Binding-site contacts:
Ligand atom O8 contacts residue ASP457 of chain 1.A at 3.5 Å (salt-bridge).
Ligand atom C1 contacts residue TRP177 of chain 1.A at 3.6 Å (hydrophobic).
Ligand atom N3 contacts residue PHE296 of chain 1.A at 3.5 Å.
Ligand atom O8 contacts residue PHE459 of chain 1.A at 3.1 Å.
Ligand atom O9 contacts residue PHE296 of chain 1.A at 3.0 Å.
Ligand atom N3 contacts residue SER303 of chain 1.A at 3.9 Å.
Ligand atom N3 contacts residue ASP457 of chain 1.A at 3.6 Å (salt-bridge).
Ligand atom O6 contacts residue PHE459 of chain 1.A at 3.4 Å.
Ligand atom O3 contacts residue TRP177 of chain 1.A at 3.8 Å.
Ligand atom O4 contacts residue PHE170 of chain 1.A at 3.6 Å.
Ligand atom O1 contacts residue CYS302 of chain 1.A at 3.1 Å (h-bond).
Ligand atom C3 contacts residue SER303 of chain 1.A at 3.7 Å.
Ligand atom O9 contacts residue ASP457 of chain 1.A at 3.4 Å (salt-bridge).
Ligand atom O3 contacts residue PHE465 of chain 1.A at 3.8 Å.
Ligand atom O1 contacts residue PHE170 of chain 1.A at 3.7 Å.
Ligand atom C3 contacts residue PHE459 of chain 1.A at 2.9 Å (hydrophobic).
Ligand atom O1 contacts residue SER301 of chain 1.A at 3.9 Å.
Ligand atom N3 contacts residue PHE170 of chain 1.A at 3.8 Å.
Ligand atom C3 contacts residue SER301 of chain 1.A at 3.9 Å.
Ligand atom N3 contacts residue PHE459 of chain 1.A at 3.8 Å.
Ligand atom O6 contacts residue LEU173 of chain 1.A at 3.5 Å.
Ligand atom N2 contacts residue LEU173 of chain 1.A at 3.7 Å.
Ligand atom O8 contacts residue PHE296 of chain 1.A at 3.5 Å.
Ligand atom C1 contacts residue MET174 of chain 1.A at 3.5 Å (hydrophobic).
Ligand atom O7 contacts residue SER301 of chain 1.A at 2.9 Å (h-bond).
Ligand atom N2 contacts residue PHE459 of chain 1.A at 3.9 Å.
Ligand atom O7 contacts residue SER303 of chain 1.A at 3.9 Å.
Ligand atom O6 contacts residue TRP177 of chain 1.A at 3.9 Å.
Ligand atom N1 contacts residue GLN268 of chain 1.A at 3.9 Å.
Ligand atom O7 contacts residue PHE170 of chain 1.A at 3.3 Å.
Ligand atom N3 contacts residue SER301 of chain 1.A at 3.1 Å (h-bond).
Ligand atom O9 contacts residue SER301 of chain 1.A at 2.5 Å (h-bond).
Ligand atom C2 contacts residue TRP177 of chain 1.A at 3.9 Å (hydrophobic).
Ligand atom O2 contacts residue CYS302 of chain 1.A at 3.7 Å.
Ligand atom O2 contacts residue GLN268 of chain 1.A at 2.9 Å (h-bond).
Ligand atom N1 contacts residue CYS302 of chain 1.A at 3.9 Å.
Ligand atom O1 contacts residue ASN169 of chain 1.A at 3.6 Å.
Ligand atom C2 contacts residue PHE459 of chain 1.A at 3.6 Å (hydrophobic).
Ligand atom O9 contacts residue PHE170 of chain 1.A at 3.9 Å.
Ligand atom C1 contacts residue PHE170 of chain 1.A at 3.8 Å (hydrophobic).

Sequence of chain 1.A:
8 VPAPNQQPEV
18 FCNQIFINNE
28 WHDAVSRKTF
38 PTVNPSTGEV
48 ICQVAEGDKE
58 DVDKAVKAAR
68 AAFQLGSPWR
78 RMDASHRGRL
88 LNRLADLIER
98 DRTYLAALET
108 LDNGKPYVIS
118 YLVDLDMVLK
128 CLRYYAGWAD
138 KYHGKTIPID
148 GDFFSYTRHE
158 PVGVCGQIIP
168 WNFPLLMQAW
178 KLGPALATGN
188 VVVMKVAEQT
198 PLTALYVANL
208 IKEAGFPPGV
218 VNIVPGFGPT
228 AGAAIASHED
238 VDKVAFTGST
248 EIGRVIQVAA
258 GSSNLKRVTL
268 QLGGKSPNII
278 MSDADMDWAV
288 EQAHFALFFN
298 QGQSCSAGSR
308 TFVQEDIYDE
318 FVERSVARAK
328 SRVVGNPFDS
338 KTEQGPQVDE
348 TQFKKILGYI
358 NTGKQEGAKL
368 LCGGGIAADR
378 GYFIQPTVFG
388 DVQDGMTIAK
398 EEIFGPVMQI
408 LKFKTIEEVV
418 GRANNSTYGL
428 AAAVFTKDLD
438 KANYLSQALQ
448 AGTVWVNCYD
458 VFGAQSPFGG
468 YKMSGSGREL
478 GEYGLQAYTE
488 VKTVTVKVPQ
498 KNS

This protein binds this small molecule.
Small molecule (SMILES): O=[N+]([O-])OCC(CO[N+](=O)[O-])O[N+](=O)[O-]